Sequence of chain 2.E:
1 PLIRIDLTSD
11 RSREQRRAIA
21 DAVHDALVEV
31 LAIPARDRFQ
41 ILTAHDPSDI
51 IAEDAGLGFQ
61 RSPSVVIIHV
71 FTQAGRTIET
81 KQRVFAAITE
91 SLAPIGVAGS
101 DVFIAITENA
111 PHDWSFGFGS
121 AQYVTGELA

A protein and the small-molecule ligand that binds it are described below.
Small molecule (SMILES): O=C(O)CC(=O)Cl

Binding-site contacts:
Ligand atom CAJ contacts residue PRO1 of chain 2.E at 2.7 Å (hydrophobic).
Ligand atom OAM contacts residue GLN73 of chain 2.E at 2.9 Å (h-bond).
Ligand atom OAM contacts residue PHE71 of chain 2.E at 4.3 Å.
Ligand atom CAJ contacts residue LEU2 of chain 2.E at 4.5 Å (hydrophobic).
Ligand atom CAK contacts residue TYR123 of chain 2.E at 3.8 Å (hydrophobic).
Ligand atom OAM contacts residue TRP114 of chain 2.E at 3.7 Å.
Ligand atom OAI contacts residue ASP37 of chain 2.E at 2.9 Å (salt-bridge).
Ligand atom OAM contacts residue THR72 of chain 2.E at 3.0 Å (h-bond).
Ligand atom OAL contacts residue TYR123 of chain 2.E at 3.0 Å (h-bond).
Ligand atom CAK contacts residue PRO1 of chain 2.E at 3.5 Å (hydrophobic).
Ligand atom OAL contacts residue GLN73 of chain 2.E at 2.8 Å (h-bond).
Ligand atom CAJ contacts residue TRP114 of chain 2.E at 3.4 Å (hydrophobic).
Ligand atom OAM contacts residue PRO1 of chain 2.E at 3.6 Å.
Ligand atom CAJ contacts residue TYR123 of chain 2.E at 4.1 Å (hydrophobic).
Ligand atom CAK contacts residue THR72 of chain 2.E at 4.2 Å.
Ligand atom CAH contacts residue ASP37 of chain 2.E at 3.8 Å.
Ligand atom CAK contacts residue GLN73 of chain 2.E at 3.8 Å.
Ligand atom CAH contacts residue TYR123 of chain 2.E at 4.2 Å (hydrophobic).
Ligand atom OAL contacts residue PRO1 of chain 2.E at 4.5 Å.
Ligand atom OAI contacts residue PHE116 of chain 2.E at 4.3 Å.
Ligand atom OAI contacts residue PRO1 of chain 2.E at 1.9 Å (h-bond).
Ligand atom CAH contacts residue LEU2 of chain 2.E at 4.2 Å (hydrophobic).
Ligand atom CAH contacts residue PRO1 of chain 2.E at 1.3 Å (hydrophobic).
Ligand atom CAJ contacts residue PHE116 of chain 2.E at 4.4 Å (hydrophobic).
Ligand atom OAL contacts residue TRP114 of chain 2.E at 3.5 Å (h-bond).
Ligand atom CAK contacts residue TRP114 of chain 2.E at 3.4 Å (hydrophobic).
Ligand atom OAI contacts residue TYR123 of chain 2.E at 3.5 Å (h-bond).